Sequence of chain 4.A:
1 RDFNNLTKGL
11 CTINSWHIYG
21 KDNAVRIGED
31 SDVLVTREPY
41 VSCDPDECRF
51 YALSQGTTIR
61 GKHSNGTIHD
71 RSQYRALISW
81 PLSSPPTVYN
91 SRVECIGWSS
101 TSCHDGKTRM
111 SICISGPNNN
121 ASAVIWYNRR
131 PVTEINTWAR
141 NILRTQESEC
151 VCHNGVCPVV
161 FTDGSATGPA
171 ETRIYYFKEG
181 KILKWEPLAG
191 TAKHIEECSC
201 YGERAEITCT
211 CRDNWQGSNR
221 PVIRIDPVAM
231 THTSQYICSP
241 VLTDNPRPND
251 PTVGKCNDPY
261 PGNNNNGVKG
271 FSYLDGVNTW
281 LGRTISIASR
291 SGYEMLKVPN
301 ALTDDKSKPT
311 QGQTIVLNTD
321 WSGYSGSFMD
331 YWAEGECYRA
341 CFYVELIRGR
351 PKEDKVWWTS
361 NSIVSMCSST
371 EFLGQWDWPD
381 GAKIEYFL

A small-molecule ligand and the protein it binds are described below.
Small molecule (SMILES): CC(=O)N[C@@H]1[C@@H](O)[C@@H](F)[C@](F)(C(=O)O)O[C@H]1[C@H](O)CCO

Binding-site contacts:
Ligand atom C5 contacts residue ASN318 of chain 4.A at 4.0 Å.
Ligand atom C8 contacts residue LYS352 of chain 4.A at 3.5 Å.
Ligand atom C7 contacts residue TRP321 of chain 4.A at 3.4 Å (hydrophobic).
Ligand atom C8 contacts residue SER289 of chain 4.A at 3.6 Å.
Ligand atom O7 contacts residue TRP321 of chain 4.A at 4.0 Å.
Ligand atom C3 contacts residue ASN318 of chain 4.A at 3.9 Å.
Ligand atom O10 contacts residue THR319 of chain 4.A at 4.0 Å.
Ligand atom C11 contacts residue THR319 of chain 4.A at 3.4 Å.
Ligand atom O1A contacts residue ASN318 of chain 4.A at 3.9 Å.
Ligand atom O1B contacts residue SER286 of chain 4.A at 3.1 Å (h-bond).
Ligand atom C11 contacts residue TRP321 of chain 4.A at 3.5 Å (hydrophobic).
Ligand atom O10 contacts residue TRP321 of chain 4.A at 4.1 Å.
Ligand atom C10 contacts residue TRP321 of chain 4.A at 3.7 Å (hydrophobic).
Ligand atom C6 contacts residue SER291 of chain 4.A at 4.2 Å.
Ligand atom N5 contacts residue ASN318 of chain 4.A at 3.3 Å (h-bond).
Ligand atom C1 contacts residue SER286 of chain 4.A at 3.3 Å.
Ligand atom O10 contacts residue ASN318 of chain 4.A at 4.3 Å.
Ligand atom O1B contacts residue ALA288 of chain 4.A at 3.8 Å.
Ligand atom C11 contacts residue ASP320 of chain 4.A at 3.5 Å.
Ligand atom O1A contacts residue SER286 of chain 4.A at 2.8 Å (h-bond).
Ligand atom C5 contacts residue SER291 of chain 4.A at 4.0 Å.
Ligand atom C1 contacts residue SER289 of chain 4.A at 4.0 Å.
Ligand atom O9 contacts residue LYS352 of chain 4.A at 3.6 Å.
Ligand atom C9 contacts residue LYS352 of chain 4.A at 3.2 Å.
Ligand atom C8 contacts residue TRP321 of chain 4.A at 4.0 Å (hydrophobic).
Ligand atom N5 contacts residue SER291 of chain 4.A at 3.4 Å.
Ligand atom C11 contacts residue ASN318 of chain 4.A at 3.7 Å.
Ligand atom O9 contacts residue TRP321 of chain 4.A at 4.1 Å.
Ligand atom C4 contacts residue SER291 of chain 4.A at 3.8 Å.
Ligand atom C10 contacts residue ASN318 of chain 4.A at 3.6 Å.
Ligand atom C7 contacts residue SER289 of chain 4.A at 4.1 Å.
Ligand atom O4 contacts residue ASN318 of chain 4.A at 2.8 Å (h-bond).
Ligand atom C6 contacts residue SER289 of chain 4.A at 3.7 Å.
Ligand atom C10 contacts residue THR319 of chain 4.A at 4.0 Å.
Ligand atom O4 contacts residue THR319 of chain 4.A at 3.9 Å.
Ligand atom N5 contacts residue TRP321 of chain 4.A at 3.8 Å.
Ligand atom O1B contacts residue SER289 of chain 4.A at 3.3 Å (h-bond).
Ligand atom C11 contacts residue SER291 of chain 4.A at 3.7 Å.
Ligand atom C4 contacts residue ASN318 of chain 4.A at 3.3 Å.
Ligand atom C10 contacts residue SER291 of chain 4.A at 4.1 Å.